Sequence of chain 1.D:
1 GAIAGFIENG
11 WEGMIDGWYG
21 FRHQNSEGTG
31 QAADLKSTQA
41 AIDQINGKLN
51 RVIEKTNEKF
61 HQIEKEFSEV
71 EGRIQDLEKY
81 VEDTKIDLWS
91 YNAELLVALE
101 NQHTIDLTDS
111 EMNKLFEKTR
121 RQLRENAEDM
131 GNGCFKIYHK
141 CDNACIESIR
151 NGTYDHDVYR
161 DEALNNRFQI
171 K

A small-molecule ligand and the protein it binds are described below.
Small molecule (SMILES): CC(=O)N[C@@H]1[C@@H](O)[C@H](O)[C@@H](CO)O[C@H]1O

Binding-site contacts:
Ligand atom O5 contacts residue ASN291 of chain 1.C at 4.1 Å.
Ligand atom C1 contacts residue ASN291 of chain 1.C at 4.2 Å.
Ligand atom C4 contacts residue ASN278 of chain 1.C at 4.2 Å.
Ligand atom C8 contacts residue SER38 of chain 1.C at 3.9 Å.
Ligand atom O6 contacts residue ASN291 of chain 1.C at 4.0 Å.
Ligand atom C7 contacts residue VAL290 of chain 1.C at 4.1 Å (hydrophobic).
Ligand atom C2 contacts residue VAL290 of chain 1.C at 4.2 Å (hydrophobic).
Ligand atom C5 contacts residue ASN291 of chain 1.C at 4.3 Å.
Ligand atom C7 contacts residue ASN278 of chain 1.C at 3.1 Å.
Ligand atom C8 contacts residue VAL290 of chain 1.C at 3.9 Å (hydrophobic).
Ligand atom O7 contacts residue VAL290 of chain 1.C at 4.4 Å.
Ligand atom C5 contacts residue ASN278 of chain 1.C at 3.6 Å.
Ligand atom C3 contacts residue ASN278 of chain 1.C at 3.8 Å.
Ligand atom N2 contacts residue VAL290 of chain 1.C at 3.5 Å (h-bond).
Ligand atom O6 contacts residue GLU66 of chain 1.D at 4.3 Å.
Ligand atom O5 contacts residue ASN278 of chain 1.C at 2.3 Å (h-bond).
Ligand atom C1 contacts residue ASN278 of chain 1.C at 1.4 Å.
Ligand atom O7 contacts residue ASN278 of chain 1.C at 2.9 Å (h-bond).
Ligand atom C8 contacts residue ASN278 of chain 1.C at 4.4 Å.
Ligand atom C2 contacts residue ASN278 of chain 1.C at 2.5 Å.
Ligand atom N2 contacts residue ASN278 of chain 1.C at 3.0 Å (h-bond).
Ligand atom C1 contacts residue VAL290 of chain 1.C at 3.8 Å (hydrophobic).

Sequence of chain 1.C:
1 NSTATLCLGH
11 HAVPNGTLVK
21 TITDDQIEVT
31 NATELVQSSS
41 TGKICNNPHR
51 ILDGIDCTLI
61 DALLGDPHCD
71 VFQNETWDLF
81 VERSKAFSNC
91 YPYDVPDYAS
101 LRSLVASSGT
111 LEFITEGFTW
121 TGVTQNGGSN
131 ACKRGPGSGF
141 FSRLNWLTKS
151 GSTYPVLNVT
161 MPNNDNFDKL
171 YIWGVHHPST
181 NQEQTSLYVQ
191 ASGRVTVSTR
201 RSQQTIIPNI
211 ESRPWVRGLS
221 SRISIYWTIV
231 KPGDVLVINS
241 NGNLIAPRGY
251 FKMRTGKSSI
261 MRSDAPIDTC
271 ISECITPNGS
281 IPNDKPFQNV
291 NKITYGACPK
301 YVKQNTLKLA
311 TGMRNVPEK